A protein and the small-molecule ligand that binds it are described below.
Small molecule (SMILES): Oc1cc(O)c2c(c1)O[C@@H](c1ccc(O)c(O)c1)[C@H](O)C2

Binding-site contacts:
Ligand atom CAV contacts residue VAL12 of chain 2.A at 3.8 Å (hydrophobic).
Ligand atom OAQ contacts residue GSH1 of chain 2.B at 4.0 Å.
Ligand atom CBA contacts residue PHE112 of chain 2.A at 3.8 Å (hydrophobic).
Ligand atom CAU contacts residue VAL12 of chain 2.A at 3.9 Å (hydrophobic).
Ligand atom OAD contacts residue VAL12 of chain 2.A at 3.7 Å.
Ligand atom CAU contacts residue PHE112 of chain 2.A at 3.6 Å (hydrophobic).
Ligand atom CAV contacts residue PHE112 of chain 2.A at 3.6 Å (hydrophobic).
Ligand atom OAB contacts residue GSH1 of chain 2.B at 3.9 Å.
Ligand atom CBA contacts residue VAL12 of chain 2.A at 3.9 Å (hydrophobic).
Ligand atom CAJ contacts residue PHE112 of chain 2.A at 4.0 Å (hydrophobic).
Ligand atom OAC contacts residue ALA172 of chain 2.A at 3.3 Å.
Ligand atom CAK contacts residue GSH1 of chain 2.B at 4.1 Å.
Ligand atom OAQ contacts residue VAL12 of chain 2.A at 2.9 Å (h-bond).
Ligand atom CAU contacts residue ASN108 of chain 2.A at 3.9 Å.
Ligand atom CAT contacts residue GSH1 of chain 2.B at 3.8 Å.
Ligand atom CAJ contacts residue VAL115 of chain 2.A at 3.7 Å (hydrophobic).
Ligand atom CBC contacts residue GSH1 of chain 2.B at 4.1 Å.
Ligand atom CAI contacts residue PHE112 of chain 2.A at 3.8 Å (hydrophobic).
Ligand atom OAG contacts residue LEU35 of chain 2.A at 3.5 Å.
Ligand atom CAI contacts residue VAL12 of chain 2.A at 3.9 Å (hydrophobic).
Ligand atom CAJ contacts residue VAL12 of chain 2.A at 3.9 Å (hydrophobic).
Ligand atom CAO contacts residue GSH1 of chain 2.B at 3.8 Å.
Ligand atom CAN contacts residue PHE112 of chain 2.A at 4.0 Å (hydrophobic).
Ligand atom OAR contacts residue PHE112 of chain 2.A at 3.5 Å.
Ligand atom CAI contacts residue VAL115 of chain 2.A at 3.8 Å (hydrophobic).
Ligand atom CAO contacts residue VAL12 of chain 2.A at 3.8 Å (hydrophobic).
Ligand atom OAB contacts residue PHE116 of chain 2.A at 3.9 Å.
Ligand atom OAQ contacts residue ALA11 of chain 2.A at 3.5 Å.
Ligand atom CAN contacts residue GSH1 of chain 2.B at 3.8 Å.
Ligand atom CBE contacts residue VAL12 of chain 2.A at 3.9 Å (hydrophobic).
Ligand atom CBD contacts residue ILE120 of chain 2.A at 4.0 Å (hydrophobic).
Ligand atom CAO contacts residue PHE112 of chain 2.A at 3.6 Å (hydrophobic).
Ligand atom OAD contacts residue PHE112 of chain 2.A at 4.0 Å.
Ligand atom CAP contacts residue ALA11 of chain 2.A at 4.1 Å (hydrophobic).
Ligand atom OAC contacts residue ASN108 of chain 2.A at 2.8 Å (h-bond).
Ligand atom OAD contacts residue ASN108 of chain 2.A at 3.3 Å (h-bond).
Ligand atom CBE contacts residue GSH1 of chain 2.B at 3.5 Å.
Ligand atom CAY contacts residue LEU35 of chain 2.A at 3.8 Å (hydrophobic).
Ligand atom OAC contacts residue PHE112 of chain 2.A at 3.4 Å (h-bond).
Ligand atom OAC contacts residue VAL111 of chain 2.A at 3.9 Å.

Sequence of chain 2.A:
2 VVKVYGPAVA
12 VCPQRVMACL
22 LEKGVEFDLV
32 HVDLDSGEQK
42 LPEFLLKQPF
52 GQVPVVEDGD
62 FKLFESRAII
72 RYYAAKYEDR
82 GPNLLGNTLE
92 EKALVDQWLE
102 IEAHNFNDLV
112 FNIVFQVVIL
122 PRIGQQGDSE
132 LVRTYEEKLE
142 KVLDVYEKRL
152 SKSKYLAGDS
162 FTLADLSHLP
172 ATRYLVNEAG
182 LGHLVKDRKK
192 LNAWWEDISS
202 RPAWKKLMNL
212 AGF